The protein below binds the small molecule below.
Small molecule (SMILES): COc1cc(CNC(=O)CCCC/C=C/C(C)C)ccc1O

Sequence of chain 1.D:
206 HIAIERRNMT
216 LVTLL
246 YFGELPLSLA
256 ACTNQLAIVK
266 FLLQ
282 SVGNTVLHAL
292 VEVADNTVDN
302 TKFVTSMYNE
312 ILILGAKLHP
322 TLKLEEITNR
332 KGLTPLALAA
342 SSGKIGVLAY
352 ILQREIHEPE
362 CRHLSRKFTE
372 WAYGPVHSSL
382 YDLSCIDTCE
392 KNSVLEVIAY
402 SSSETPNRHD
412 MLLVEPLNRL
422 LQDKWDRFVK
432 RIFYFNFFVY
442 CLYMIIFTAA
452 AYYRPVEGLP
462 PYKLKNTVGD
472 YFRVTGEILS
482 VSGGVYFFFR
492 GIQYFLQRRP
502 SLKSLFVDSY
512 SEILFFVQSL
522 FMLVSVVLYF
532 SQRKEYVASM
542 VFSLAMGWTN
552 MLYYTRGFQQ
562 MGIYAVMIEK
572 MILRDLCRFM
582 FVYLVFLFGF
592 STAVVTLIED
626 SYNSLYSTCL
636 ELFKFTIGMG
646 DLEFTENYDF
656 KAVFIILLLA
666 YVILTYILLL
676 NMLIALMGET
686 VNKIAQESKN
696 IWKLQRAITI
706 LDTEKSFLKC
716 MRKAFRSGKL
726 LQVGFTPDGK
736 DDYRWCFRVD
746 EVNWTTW

Binding-site contacts:
Ligand atom O12 contacts residue TYR554 of chain 1.D at 3.3 Å.
Ligand atom N21 contacts residue TYR511 of chain 1.D at 4.3 Å.
Ligand atom C4 contacts residue ARG557 of chain 1.D at 4.2 Å.
Ligand atom C4 contacts residue TYR511 of chain 1.D at 4.2 Å (hydrophobic).
Ligand atom C17 contacts residue LEU553 of chain 1.D at 4.1 Å (hydrophobic).
Ligand atom O23 contacts residue TYR511 of chain 1.D at 2.3 Å (h-bond).
Ligand atom C33 contacts residue LEU669 of chain 1.C at 3.6 Å (hydrophobic).
Ligand atom C13 contacts residue TYR554 of chain 1.D at 3.5 Å (hydrophobic).
Ligand atom O23 contacts residue ILE573 of chain 1.D at 3.1 Å.
Ligand atom C36 contacts residue MET547 of chain 1.D at 3.9 Å (hydrophobic).
Ligand atom C2 contacts residue TYR554 of chain 1.D at 4.2 Å (hydrophobic).
Ligand atom C13 contacts residue LEU515 of chain 1.D at 4.1 Å (hydrophobic).
Ligand atom C44 contacts residue ALA546 of chain 1.D at 4.1 Å (hydrophobic).
Ligand atom C2 contacts residue THR550 of chain 1.D at 4.3 Å.
Ligand atom C6 contacts residue GLU570 of chain 1.D at 4.3 Å.
Ligand atom C13 contacts residue SER512 of chain 1.D at 3.5 Å.
Ligand atom C24 contacts residue LEU515 of chain 1.D at 3.8 Å (hydrophobic).
Ligand atom C44 contacts residue ALA665 of chain 1.C at 3.8 Å (hydrophobic).
Ligand atom O23 contacts residue ILE569 of chain 1.D at 4.2 Å.
Ligand atom O12 contacts residue SER512 of chain 1.D at 3.5 Å.
Ligand atom C40 contacts residue PHE543 of chain 1.D at 3.6 Å (hydrophobic).
Ligand atom C5 contacts residue GLU570 of chain 1.D at 4.0 Å.
Ligand atom C3 contacts residue TYR554 of chain 1.D at 4.0 Å (hydrophobic).
Ligand atom C44 contacts residue PHE591 of chain 1.C at 3.8 Å (hydrophobic).
Ligand atom O10 contacts residue ARG557 of chain 1.D at 3.0 Å (salt-bridge).
Ligand atom C1 contacts residue THR550 of chain 1.D at 4.2 Å.
Ligand atom C5 contacts residue ALA566 of chain 1.D at 3.7 Å (hydrophobic).
Ligand atom C6 contacts residue TYR511 of chain 1.D at 3.9 Å (hydrophobic).
Ligand atom C13 contacts residue ASN551 of chain 1.D at 3.1 Å.
Ligand atom O10 contacts residue GLU570 of chain 1.D at 4.3 Å.
Ligand atom C22 contacts residue ILE573 of chain 1.D at 4.0 Å (hydrophobic).
Ligand atom C22 contacts residue TYR511 of chain 1.D at 3.0 Å (hydrophobic).
Ligand atom C24 contacts residue TYR511 of chain 1.D at 3.2 Å (hydrophobic).
Ligand atom C5 contacts residue TYR511 of chain 1.D at 3.8 Å (hydrophobic).
Ligand atom C37 contacts residue ALA665 of chain 1.C at 4.2 Å (hydrophobic).
Ligand atom C30 contacts residue MET547 of chain 1.D at 4.3 Å (hydrophobic).
Ligand atom C44 contacts residue LEU662 of chain 1.C at 3.7 Å (hydrophobic).
Ligand atom C17 contacts residue THR550 of chain 1.D at 3.3 Å.
Ligand atom N21 contacts residue THR550 of chain 1.D at 3.5 Å (h-bond).
Ligand atom C6 contacts residue ILE569 of chain 1.D at 4.0 Å (hydrophobic).

Sequence of chain 1.C:
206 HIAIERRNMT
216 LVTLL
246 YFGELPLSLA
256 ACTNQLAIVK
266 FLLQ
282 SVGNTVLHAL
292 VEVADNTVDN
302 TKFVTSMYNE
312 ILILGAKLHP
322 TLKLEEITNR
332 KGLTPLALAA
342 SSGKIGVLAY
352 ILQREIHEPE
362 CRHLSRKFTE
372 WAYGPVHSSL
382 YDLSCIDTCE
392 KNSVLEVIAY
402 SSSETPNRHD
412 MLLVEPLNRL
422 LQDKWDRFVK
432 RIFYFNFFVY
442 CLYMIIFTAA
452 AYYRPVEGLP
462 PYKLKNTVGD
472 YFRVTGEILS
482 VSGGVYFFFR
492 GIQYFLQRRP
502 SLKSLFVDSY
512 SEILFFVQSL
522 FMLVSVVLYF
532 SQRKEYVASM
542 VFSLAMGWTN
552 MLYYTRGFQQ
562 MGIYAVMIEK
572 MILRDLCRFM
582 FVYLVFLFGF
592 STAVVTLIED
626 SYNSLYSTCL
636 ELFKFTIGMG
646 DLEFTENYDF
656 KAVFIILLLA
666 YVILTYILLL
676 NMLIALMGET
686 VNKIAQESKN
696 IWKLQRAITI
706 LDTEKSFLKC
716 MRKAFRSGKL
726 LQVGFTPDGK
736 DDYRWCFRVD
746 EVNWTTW